Sequence of chain 1.K:
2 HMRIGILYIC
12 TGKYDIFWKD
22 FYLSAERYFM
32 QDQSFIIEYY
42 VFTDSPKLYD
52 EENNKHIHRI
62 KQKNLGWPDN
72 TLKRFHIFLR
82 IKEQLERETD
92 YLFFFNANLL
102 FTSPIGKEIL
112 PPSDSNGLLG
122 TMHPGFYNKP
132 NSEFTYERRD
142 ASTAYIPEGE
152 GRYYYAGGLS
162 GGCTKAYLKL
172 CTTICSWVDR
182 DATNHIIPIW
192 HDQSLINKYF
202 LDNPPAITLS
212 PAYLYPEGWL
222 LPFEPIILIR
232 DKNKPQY

Binding-site contacts:
Ligand atom C1 contacts residue GLN194 of chain 1.K at 2.9 Å.
Ligand atom O1 contacts residue GLN194 of chain 1.K at 2.4 Å (h-bond).
Ligand atom O6 contacts residue TRP191 of chain 1.K at 4.4 Å.
Ligand atom C5 contacts residue HIS124 of chain 1.K at 4.5 Å.
Ligand atom C6 contacts residue PHE127 of chain 1.K at 4.1 Å (hydrophobic).
Ligand atom C2 contacts residue GLN194 of chain 1.K at 4.3 Å.
Ligand atom O5 contacts residue TRP191 of chain 1.K at 4.0 Å.
Ligand atom O1 contacts residue HIS124 of chain 1.K at 2.5 Å (h-bond).
Ligand atom C5 contacts residue PHE127 of chain 1.K at 4.2 Å (hydrophobic).
Ligand atom O7 contacts residue HIS124 of chain 1.K at 4.2 Å.
Ligand atom C5 contacts residue TRP191 of chain 1.K at 4.3 Å (hydrophobic).
Ligand atom O5 contacts residue GLN194 of chain 1.K at 3.2 Å (h-bond).
Ligand atom C6 contacts residue TRP191 of chain 1.K at 3.4 Å (hydrophobic).
Ligand atom O6 contacts residue THR136 of chain 1.K at 4.4 Å.
Ligand atom N2 contacts residue HIS124 of chain 1.K at 4.4 Å.
Ligand atom O6 contacts residue PHE127 of chain 1.K at 3.2 Å.
Ligand atom C5 contacts residue GLN194 of chain 1.K at 4.1 Å.
Ligand atom C1 contacts residue HIS124 of chain 1.K at 4.0 Å.

The small molecule below binds the protein below.
Small molecule (SMILES): CC(=O)N[C@@H]1[C@@H](O)[C@@H](O)[C@@H](CO)O[C@@H]1O